Binding-site contacts:
Ligand atom C25 contacts residue ASN271 of chain 1.A at 3.5 Å.
Ligand atom O9 contacts residue ARG483 of chain 1.A at 2.9 Å (salt-bridge).
Ligand atom C28 contacts residue GLN485 of chain 1.A at 3.2 Å.
Ligand atom C28 contacts residue FE1 of chain 1.D at 3.0 Å.
Ligand atom C30 contacts residue ARG483 of chain 1.A at 3.2 Å.
Ligand atom O7 contacts residue EDO1 of chain 1.B at 3.5 Å (h-bond).
Ligand atom O8 contacts residue ARG483 of chain 1.A at 3.4 Å (salt-bridge).
Ligand atom C33 contacts residue ARG483 of chain 1.A at 3.0 Å.
Ligand atom O5 contacts residue VAL698 of chain 1.A at 3.3 Å.
Ligand atom C36 contacts residue FE1 of chain 1.D at 3.0 Å.
Ligand atom C27 contacts residue GLY486 of chain 1.A at 3.4 Å.
Ligand atom O6 contacts residue FE1 of chain 1.D at 2.1 Å.
Ligand atom C32 contacts residue ARG483 of chain 1.A at 2.5 Å.
Ligand atom O5 contacts residue ASN271 of chain 1.A at 3.3 Å (h-bond).
Ligand atom C29 contacts residue GLY328 of chain 1.A at 3.1 Å.
Ligand atom C30 contacts residue THR329 of chain 1.A at 3.4 Å.
Ligand atom C29 contacts residue FE1 of chain 1.D at 3.0 Å.
Ligand atom O6 contacts residue SER482 of chain 1.A at 2.7 Å (h-bond).
Ligand atom C31 contacts residue ARG483 of chain 1.A at 2.6 Å.
Ligand atom C34 contacts residue ARG483 of chain 1.A at 3.1 Å.
Ligand atom O8 contacts residue THR329 of chain 1.A at 3.2 Å.
Ligand atom C36 contacts residue ARG483 of chain 1.A at 3.4 Å.
Ligand atom O9 contacts residue GLY327 of chain 1.A at 3.3 Å.
Ligand atom O10 contacts residue GLY328 of chain 1.A at 3.4 Å (h-bond).
Ligand atom C24 contacts residue GLY328 of chain 1.A at 3.4 Å.
Ligand atom C28 contacts residue GLY327 of chain 1.A at 3.4 Å.
Ligand atom O9 contacts residue FE1 of chain 1.D at 2.1 Å.
Ligand atom C23 contacts residue GLY328 of chain 1.A at 3.5 Å.
Ligand atom C29 contacts residue GLN485 of chain 1.A at 3.5 Å.
Ligand atom C35 contacts residue ARG483 of chain 1.A at 3.2 Å.
Ligand atom O6 contacts residue GLN485 of chain 1.A at 3.2 Å.
Ligand atom C35 contacts residue FE1 of chain 1.D at 2.9 Å.
Ligand atom O10 contacts residue FE1 of chain 1.D at 2.3 Å.
Ligand atom O10 contacts residue EDO1 of chain 1.B at 3.2 Å (h-bond).
Ligand atom O9 contacts residue EDO1 of chain 1.B at 3.4 Å (h-bond).
Ligand atom O6 contacts residue GLY327 of chain 1.A at 3.5 Å.
Ligand atom O7 contacts residue GLY328 of chain 1.A at 3.3 Å (h-bond).
Ligand atom O6 contacts residue EDO1 of chain 1.B at 2.8 Å (h-bond).
Ligand atom C28 contacts residue GLY328 of chain 1.A at 3.5 Å.
Ligand atom O7 contacts residue FE1 of chain 1.D at 2.2 Å.

The protein below binds the small molecule below.
Small molecule (SMILES): CC(=O)NC[C@@H]1CN(c2ccc(N3CCN(C(=O)OCn4cc(CNC(=O)[C@H](CCCCNC(=O)c5cccc(O)c5O)NC(=O)c5cccc(O)c5O)nn4)CC3)c(F)c2)C(=O)O1

Sequence of chain 1.A:
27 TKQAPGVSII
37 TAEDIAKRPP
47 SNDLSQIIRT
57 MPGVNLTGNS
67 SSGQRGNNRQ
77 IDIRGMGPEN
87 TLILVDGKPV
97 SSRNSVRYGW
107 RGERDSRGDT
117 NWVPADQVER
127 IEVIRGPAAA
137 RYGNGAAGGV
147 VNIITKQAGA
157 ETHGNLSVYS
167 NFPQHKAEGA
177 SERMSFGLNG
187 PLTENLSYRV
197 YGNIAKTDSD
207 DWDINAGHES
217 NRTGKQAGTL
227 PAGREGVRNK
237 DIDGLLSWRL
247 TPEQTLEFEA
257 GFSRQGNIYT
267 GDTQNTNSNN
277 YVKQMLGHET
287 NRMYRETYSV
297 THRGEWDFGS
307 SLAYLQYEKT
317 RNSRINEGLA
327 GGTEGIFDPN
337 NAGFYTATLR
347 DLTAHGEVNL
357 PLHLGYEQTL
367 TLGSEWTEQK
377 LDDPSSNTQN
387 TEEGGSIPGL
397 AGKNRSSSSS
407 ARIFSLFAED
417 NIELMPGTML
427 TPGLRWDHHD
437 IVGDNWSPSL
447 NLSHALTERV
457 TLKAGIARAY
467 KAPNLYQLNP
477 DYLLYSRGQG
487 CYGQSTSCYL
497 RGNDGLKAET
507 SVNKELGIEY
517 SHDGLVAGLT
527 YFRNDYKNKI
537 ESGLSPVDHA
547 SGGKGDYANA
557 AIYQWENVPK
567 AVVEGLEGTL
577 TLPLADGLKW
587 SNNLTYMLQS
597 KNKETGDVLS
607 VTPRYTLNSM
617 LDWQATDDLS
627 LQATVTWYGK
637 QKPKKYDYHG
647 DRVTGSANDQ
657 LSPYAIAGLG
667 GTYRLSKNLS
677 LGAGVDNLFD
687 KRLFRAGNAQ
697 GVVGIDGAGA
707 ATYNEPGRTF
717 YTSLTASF